Sequence of chain 1.A:
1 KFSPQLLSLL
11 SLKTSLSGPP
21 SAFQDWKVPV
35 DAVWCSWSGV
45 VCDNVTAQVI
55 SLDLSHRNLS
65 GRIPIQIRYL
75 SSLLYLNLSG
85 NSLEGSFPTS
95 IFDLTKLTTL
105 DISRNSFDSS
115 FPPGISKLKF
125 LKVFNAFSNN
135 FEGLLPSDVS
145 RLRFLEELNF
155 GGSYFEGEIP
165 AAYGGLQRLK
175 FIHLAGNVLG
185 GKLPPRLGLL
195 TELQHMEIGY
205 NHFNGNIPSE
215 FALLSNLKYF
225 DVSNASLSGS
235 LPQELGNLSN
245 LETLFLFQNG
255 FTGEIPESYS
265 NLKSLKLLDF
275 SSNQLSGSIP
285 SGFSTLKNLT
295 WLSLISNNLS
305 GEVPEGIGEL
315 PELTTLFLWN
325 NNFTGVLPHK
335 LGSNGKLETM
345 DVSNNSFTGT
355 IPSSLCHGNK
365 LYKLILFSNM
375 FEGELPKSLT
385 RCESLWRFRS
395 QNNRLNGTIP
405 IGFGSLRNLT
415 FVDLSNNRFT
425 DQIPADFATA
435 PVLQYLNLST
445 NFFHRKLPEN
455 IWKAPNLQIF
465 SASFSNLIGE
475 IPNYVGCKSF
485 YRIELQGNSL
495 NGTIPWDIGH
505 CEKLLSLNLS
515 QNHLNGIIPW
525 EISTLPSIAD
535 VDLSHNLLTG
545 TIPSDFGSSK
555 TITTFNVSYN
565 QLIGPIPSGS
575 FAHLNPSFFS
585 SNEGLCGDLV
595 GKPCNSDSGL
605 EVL

Binding-site contacts:
Ligand atom C2 contacts residue ASP536 of chain 1.A at 3.5 Å.
Ligand atom O5 contacts residue ASN512 of chain 1.A at 2.4 Å (h-bond).
Ligand atom C8 contacts residue ASP534 of chain 1.A at 3.7 Å.
Ligand atom O6 contacts residue PHE468 of chain 1.A at 4.0 Å.
Ligand atom C8 contacts residue ASP536 of chain 1.A at 4.4 Å.
Ligand atom C5 contacts residue ASN512 of chain 1.A at 3.7 Å.
Ligand atom C3 contacts residue ASP536 of chain 1.A at 3.6 Å.
Ligand atom O6 contacts residue GLN515 of chain 1.A at 3.2 Å (h-bond).
Ligand atom C7 contacts residue ASN512 of chain 1.A at 3.5 Å.
Ligand atom N2 contacts residue ASN512 of chain 1.A at 3.0 Å (h-bond).
Ligand atom O5 contacts residue GLN490 of chain 1.A at 3.4 Å (h-bond).
Ligand atom C1 contacts residue ASN512 of chain 1.A at 1.5 Å.
Ligand atom C8 contacts residue THR558 of chain 1.A at 4.5 Å.
Ligand atom O7 contacts residue ASN512 of chain 1.A at 3.7 Å.
Ligand atom C3 contacts residue ASN512 of chain 1.A at 3.9 Å.
Ligand atom C5 contacts residue GLN490 of chain 1.A at 4.3 Å.
Ligand atom C5 contacts residue GLN515 of chain 1.A at 4.5 Å.
Ligand atom C5 contacts residue ASP536 of chain 1.A at 4.5 Å.
Ligand atom C4 contacts residue ASN512 of chain 1.A at 4.3 Å.
Ligand atom C6 contacts residue GLN490 of chain 1.A at 4.1 Å.
Ligand atom N2 contacts residue ASP536 of chain 1.A at 3.3 Å (salt-bridge).
Ligand atom C6 contacts residue PHE468 of chain 1.A at 4.1 Å (hydrophobic).
Ligand atom C1 contacts residue ASP536 of chain 1.A at 3.3 Å.
Ligand atom C8 contacts residue HIS539 of chain 1.A at 4.1 Å.
Ligand atom C6 contacts residue GLN515 of chain 1.A at 4.2 Å.
Ligand atom C8 contacts residue GLN515 of chain 1.A at 4.3 Å.
Ligand atom O5 contacts residue ASP536 of chain 1.A at 4.3 Å.
Ligand atom C2 contacts residue ASN512 of chain 1.A at 2.5 Å.
Ligand atom C1 contacts residue GLN490 of chain 1.A at 4.2 Å.
Ligand atom C7 contacts residue ASP536 of chain 1.A at 4.4 Å.

This protein binds this small molecule.
Small molecule (SMILES): CC(=O)N[C@H]1[C@H](O[C@H]2[C@H](O)[C@@H](NC(C)=O)CO[C@@H]2CO)O[C@H](CO)[C@@H](O)[C@@H]1O